This small molecule binds to this protein.
Small molecule (SMILES): Cc1ncc(COP(=O)(O)O)c(CNOCC(=O)O)c1O

Binding-site contacts:
Ligand atom O1P contacts residue VAL76 of chain 2.B at 2.8 Å (h-bond).
Ligand atom O4P contacts residue SER193 of chain 2.B at 3.0 Å.
Ligand atom P contacts residue TYR45 of chain 2.A at 3.5 Å.
Ligand atom O4P contacts residue GLY75 of chain 2.B at 3.5 Å.
Ligand atom O1' contacts residue ASN146 of chain 2.B at 3.1 Å (h-bond).
Ligand atom N4A contacts residue LYS196 of chain 2.B at 3.5 Å.
Ligand atom O1' contacts residue THR338 of chain 2.B at 3.6 Å.
Ligand atom C2A contacts residue ASP171 of chain 2.B at 3.7 Å.
Ligand atom O3P contacts residue GLY75 of chain 2.B at 3.0 Å (h-bond).
Ligand atom C6 contacts residue ASP171 of chain 2.B at 3.5 Å.
Ligand atom O1P contacts residue ARG47 of chain 2.A at 3.0 Å (salt-bridge).
Ligand atom C5 contacts residue SER193 of chain 2.B at 3.6 Å.
Ligand atom C5 contacts residue TYR99 of chain 2.B at 3.7 Å (hydrophobic).
Ligand atom C2' contacts residue ARG358 of chain 2.B at 3.7 Å.
Ligand atom O1P contacts residue GLY75 of chain 2.B at 3.1 Å (h-bond).
Ligand atom P contacts residue SER193 of chain 2.B at 3.7 Å.
Ligand atom O1' contacts residue TYR99 of chain 2.B at 3.7 Å.
Ligand atom O1P contacts residue SER74 of chain 2.B at 3.5 Å.
Ligand atom O3P contacts residue SER193 of chain 2.B at 3.1 Å (h-bond).
Ligand atom O2' contacts residue SER323 of chain 2.B at 3.1 Å (h-bond).
Ligand atom O2' contacts residue LEU324 of chain 2.B at 3.6 Å.
Ligand atom C1' contacts residue LYS196 of chain 2.B at 3.7 Å.
Ligand atom N4A contacts residue TYR99 of chain 2.B at 3.7 Å.
Ligand atom O3P contacts residue TYR45 of chain 2.A at 3.5 Å (h-bond).
Ligand atom P contacts residue GLY75 of chain 2.B at 3.4 Å.
Ligand atom OX contacts residue LYS196 of chain 2.B at 3.1 Å (salt-bridge).
Ligand atom O1' contacts residue ARG358 of chain 2.B at 3.2 Å (salt-bridge).
Ligand atom O3 contacts residue ASN146 of chain 2.B at 3.1 Å (h-bond).
Ligand atom C5A contacts residue VAL76 of chain 2.B at 3.6 Å (hydrophobic).
Ligand atom C2A contacts residue GLU142 of chain 2.B at 3.7 Å.
Ligand atom O2' contacts residue ARG358 of chain 2.B at 2.5 Å (salt-bridge).
Ligand atom O2' contacts residue THR338 of chain 2.B at 3.4 Å.
Ligand atom O2P contacts residue ARG47 of chain 2.A at 3.0 Å (salt-bridge).
Ligand atom O2P contacts residue TYR45 of chain 2.A at 2.4 Å (h-bond).
Ligand atom C4A contacts residue TYR99 of chain 2.B at 3.5 Å (hydrophobic).
Ligand atom N1 contacts residue ASP171 of chain 2.B at 2.8 Å (salt-bridge).
Ligand atom O3P contacts residue THR195 of chain 2.B at 2.8 Å (h-bond).
Ligand atom C4 contacts residue TYR99 of chain 2.B at 3.5 Å (hydrophobic).
Ligand atom C2' contacts residue THR338 of chain 2.B at 3.4 Å.
Ligand atom N1 contacts residue THR173 of chain 2.B at 3.7 Å.

Sequence of chain 2.A:
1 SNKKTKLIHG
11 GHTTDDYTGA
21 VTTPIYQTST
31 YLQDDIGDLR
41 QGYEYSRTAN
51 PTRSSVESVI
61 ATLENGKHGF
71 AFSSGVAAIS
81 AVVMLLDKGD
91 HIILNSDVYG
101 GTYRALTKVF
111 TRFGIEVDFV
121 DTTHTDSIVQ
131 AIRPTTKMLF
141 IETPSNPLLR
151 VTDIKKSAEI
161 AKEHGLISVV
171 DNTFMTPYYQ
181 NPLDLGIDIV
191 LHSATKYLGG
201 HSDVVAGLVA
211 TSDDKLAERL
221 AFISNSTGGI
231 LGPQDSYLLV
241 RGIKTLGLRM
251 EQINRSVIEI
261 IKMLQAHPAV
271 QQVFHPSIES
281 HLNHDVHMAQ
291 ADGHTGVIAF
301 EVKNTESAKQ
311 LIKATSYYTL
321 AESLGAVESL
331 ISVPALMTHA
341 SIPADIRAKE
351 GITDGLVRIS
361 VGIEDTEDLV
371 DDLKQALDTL

Sequence of chain 2.B:
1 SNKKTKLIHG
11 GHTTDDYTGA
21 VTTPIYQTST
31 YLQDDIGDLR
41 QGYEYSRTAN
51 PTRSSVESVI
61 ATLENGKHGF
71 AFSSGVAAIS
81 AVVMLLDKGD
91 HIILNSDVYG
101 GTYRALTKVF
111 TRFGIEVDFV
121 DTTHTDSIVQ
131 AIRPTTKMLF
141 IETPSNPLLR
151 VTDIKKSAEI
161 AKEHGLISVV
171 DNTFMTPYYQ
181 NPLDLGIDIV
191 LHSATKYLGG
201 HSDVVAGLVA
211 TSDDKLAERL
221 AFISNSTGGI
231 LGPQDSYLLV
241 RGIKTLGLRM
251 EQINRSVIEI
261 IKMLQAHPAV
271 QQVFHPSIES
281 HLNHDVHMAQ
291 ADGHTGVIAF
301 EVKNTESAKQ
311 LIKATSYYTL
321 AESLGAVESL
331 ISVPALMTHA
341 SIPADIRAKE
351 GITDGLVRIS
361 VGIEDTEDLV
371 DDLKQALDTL